The small molecule below binds the protein below.
Small molecule (SMILES): O=C(O)c1cccc2cc(O)ccc12

Sequence of chain 3.A:
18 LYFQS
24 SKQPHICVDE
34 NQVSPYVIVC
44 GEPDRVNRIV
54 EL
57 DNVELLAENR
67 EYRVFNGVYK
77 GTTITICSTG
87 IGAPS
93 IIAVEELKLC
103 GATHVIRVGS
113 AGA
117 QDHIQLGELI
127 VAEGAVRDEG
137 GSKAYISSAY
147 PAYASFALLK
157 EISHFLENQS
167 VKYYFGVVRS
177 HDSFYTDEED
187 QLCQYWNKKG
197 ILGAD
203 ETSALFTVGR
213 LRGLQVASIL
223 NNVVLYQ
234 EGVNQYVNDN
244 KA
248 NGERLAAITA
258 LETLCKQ

Binding-site contacts:
Ligand atom C2 contacts residue GLU250 of chain 3.A at 3.4 Å.
Ligand atom C4 contacts residue ILE52 of chain 3.A at 4.1 Å (hydrophobic).
Ligand atom C8 contacts residue ARG251 of chain 3.A at 4.0 Å.
Ligand atom C9 contacts residue ARG251 of chain 3.A at 3.7 Å.
Ligand atom C11 contacts residue ARG251 of chain 3.A at 3.0 Å.
Ligand atom C4 contacts residue ARG251 of chain 3.A at 4.4 Å.
Ligand atom O2 contacts residue ARG251 of chain 3.A at 4.2 Å.
Ligand atom C6 contacts residue ARG251 of chain 3.A at 3.2 Å.
Ligand atom C5 contacts residue LEU55 of chain 3.A at 3.8 Å (hydrophobic).
Ligand atom O2 contacts residue ALA254 of chain 3.A at 4.3 Å.
Ligand atom O2 contacts residue ARG51 of chain 3.A at 3.8 Å.
Ligand atom C5 contacts residue ARG51 of chain 3.A at 3.5 Å.
Ligand atom C3 contacts residue GLU250 of chain 3.A at 3.5 Å.
Ligand atom O21 contacts residue LEU55 of chain 3.A at 4.1 Å.
Ligand atom C8 contacts residue MSE247 of chain 3.A at 3.8 Å.
Ligand atom C5 contacts residue ARG251 of chain 3.A at 4.0 Å.
Ligand atom C1 contacts residue MSE247 of chain 3.A at 4.3 Å.
Ligand atom O20 contacts residue GLU54 of chain 3.A at 3.8 Å.
Ligand atom O21 contacts residue ARG251 of chain 3.A at 2.2 Å (salt-bridge).
Ligand atom C4 contacts residue LEU55 of chain 3.A at 3.7 Å (hydrophobic).
Ligand atom C2 contacts residue MSE247 of chain 3.A at 4.1 Å.
Ligand atom O20 contacts residue ARG251 of chain 3.A at 4.1 Å.
Ligand atom C1 contacts residue ARG251 of chain 3.A at 3.7 Å.
Ligand atom C3 contacts residue ARG51 of chain 3.A at 3.8 Å.
Ligand atom C2 contacts residue ARG251 of chain 3.A at 3.7 Å.
Ligand atom O2 contacts residue ILE52 of chain 3.A at 4.0 Å.
Ligand atom O2 contacts residue GLU250 of chain 3.A at 2.8 Å (salt-bridge).
Ligand atom C10 contacts residue ARG251 of chain 3.A at 3.8 Å.
Ligand atom C3 contacts residue ARG251 of chain 3.A at 3.9 Å.
Ligand atom C4 contacts residue ARG51 of chain 3.A at 3.0 Å.
Ligand atom C2 contacts residue ARG51 of chain 3.A at 4.3 Å.
Ligand atom C11 contacts residue LEU55 of chain 3.A at 4.5 Å (hydrophobic).